The protein below binds the small molecule below.
Small molecule (SMILES): COC(=O)C[C@H](NC(=O)[C@H](C)NC(=O)[C@@H](NC(=O)OCc1ccccc1)C(C)C)C(C)=O

Binding-site contacts:
Ligand atom C8 contacts residue ALA192 of chain 2.A at 4.0 Å (hydrophobic).
Ligand atom CG contacts residue GLU167 of chain 2.A at 3.6 Å.
Ligand atom C contacts residue MET166 of chain 2.A at 3.6 Å (hydrophobic).
Ligand atom O2 contacts residue GLN190 of chain 2.A at 3.5 Å.
Ligand atom C contacts residue GLU167 of chain 2.A at 3.9 Å.
Ligand atom C2 contacts residue THR191 of chain 2.A at 3.0 Å.
Ligand atom CB contacts residue HIS42 of chain 2.A at 3.5 Å.
Ligand atom C4 contacts residue THR191 of chain 2.A at 3.7 Å.
Ligand atom N contacts residue MET166 of chain 2.A at 3.9 Å.
Ligand atom C8 contacts residue THR191 of chain 2.A at 3.1 Å.
Ligand atom N contacts residue GLU167 of chain 2.A at 2.6 Å (salt-bridge).
Ligand atom CA contacts residue GLU167 of chain 2.A at 3.7 Å.
Ligand atom O1 contacts residue GLU167 of chain 2.A at 3.2 Å (salt-bridge).
Ligand atom C8 contacts residue PRO169 of chain 2.A at 3.9 Å (hydrophobic).
Ligand atom C contacts residue CYS146 of chain 2.A at 3.3 Å (hydrophobic).
Ligand atom CB contacts residue GLU167 of chain 2.A at 4.0 Å.
Ligand atom C3 contacts residue GLN190 of chain 2.A at 4.1 Å.
Ligand atom CG1 contacts residue GLU167 of chain 2.A at 3.2 Å.
Ligand atom N contacts residue MET166 of chain 2.A at 3.7 Å.
Ligand atom O contacts residue GLU167 of chain 2.A at 2.8 Å (salt-bridge).
Ligand atom O contacts residue MET166 of chain 2.A at 3.3 Å.
Ligand atom C7 contacts residue THR191 of chain 2.A at 3.9 Å.
Ligand atom C7 contacts residue PRO169 of chain 2.A at 3.6 Å (hydrophobic).
Ligand atom C2 contacts residue ARG189 of chain 2.A at 3.7 Å.
Ligand atom O contacts residue HIS42 of chain 2.A at 4.0 Å.
Ligand atom C7 contacts residue ALA192 of chain 2.A at 3.9 Å (hydrophobic).
Ligand atom C4 contacts residue GLN190 of chain 2.A at 3.4 Å.
Ligand atom C1 contacts residue MET166 of chain 2.A at 3.9 Å (hydrophobic).
Ligand atom C3 contacts residue THR191 of chain 2.A at 3.0 Å.
Ligand atom C1 contacts residue GLU167 of chain 2.A at 3.3 Å.
Ligand atom C1 contacts residue CYS146 of chain 2.A at 2.2 Å (hydrophobic).
Ligand atom OD1 contacts residue GLU167 of chain 2.A at 4.0 Å.
Ligand atom O contacts residue CYS146 of chain 2.A at 3.8 Å.
Ligand atom CA contacts residue HIS165 of chain 2.A at 3.7 Å.
Ligand atom OD2 contacts residue GLU167 of chain 2.A at 3.3 Å (salt-bridge).
Ligand atom CB contacts residue MET50 of chain 2.A at 3.5 Å (hydrophobic).
Ligand atom C2 contacts residue GLN190 of chain 2.A at 3.5 Å.
Ligand atom O2 contacts residue ARG189 of chain 2.A at 4.0 Å.
Ligand atom CA contacts residue MET166 of chain 2.A at 3.7 Å (hydrophobic).
Ligand atom CA contacts residue MET166 of chain 2.A at 4.0 Å (hydrophobic).

Sequence of chain 2.A:
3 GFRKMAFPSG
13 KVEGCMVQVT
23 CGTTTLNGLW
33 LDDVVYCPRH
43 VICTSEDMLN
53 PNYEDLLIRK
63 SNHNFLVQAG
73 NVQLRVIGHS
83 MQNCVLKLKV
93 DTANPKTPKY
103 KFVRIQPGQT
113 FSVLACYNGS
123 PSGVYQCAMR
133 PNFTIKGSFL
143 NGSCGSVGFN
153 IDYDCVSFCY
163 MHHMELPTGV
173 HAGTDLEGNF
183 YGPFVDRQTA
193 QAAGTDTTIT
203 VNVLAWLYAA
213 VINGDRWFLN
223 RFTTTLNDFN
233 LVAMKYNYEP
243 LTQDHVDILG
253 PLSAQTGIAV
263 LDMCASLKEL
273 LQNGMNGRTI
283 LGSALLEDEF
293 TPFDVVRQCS